Binding-site contacts:
Ligand atom O5 contacts residue SER346 of chain 1.A at 3.6 Å.
Ligand atom C8 contacts residue GLY344 of chain 1.A at 4.3 Å.
Ligand atom C1 contacts residue ASN349 of chain 1.A at 1.4 Å.
Ligand atom C8 contacts residue PHE345 of chain 1.A at 3.8 Å (hydrophobic).
Ligand atom C4 contacts residue ASN349 of chain 1.A at 4.2 Å.
Ligand atom C1 contacts residue SER346 of chain 1.A at 4.5 Å.
Ligand atom C6 contacts residue SER346 of chain 1.A at 3.6 Å.
Ligand atom C5 contacts residue SER346 of chain 1.A at 4.2 Å.
Ligand atom C8 contacts residue ASN349 of chain 1.A at 3.8 Å.
Ligand atom O7 contacts residue ASN349 of chain 1.A at 3.8 Å.
Ligand atom O7 contacts residue PHE345 of chain 1.A at 4.2 Å.
Ligand atom C7 contacts residue ASN349 of chain 1.A at 3.4 Å.
Ligand atom C7 contacts residue PHE345 of chain 1.A at 4.5 Å (hydrophobic).
Ligand atom C6 contacts residue ASN349 of chain 1.A at 4.0 Å.
Ligand atom C5 contacts residue SER346 of chain 1.A at 3.9 Å.
Ligand atom C8 contacts residue ALA342 of chain 1.A at 4.2 Å (hydrophobic).
Ligand atom C6 contacts residue SER346 of chain 1.A at 3.6 Å.
Ligand atom C5 contacts residue ASN349 of chain 1.A at 4.2 Å.
Ligand atom O7 contacts residue GLY344 of chain 1.A at 2.9 Å (h-bond).
Ligand atom O5 contacts residue ASN349 of chain 1.A at 2.2 Å (h-bond).
Ligand atom C3 contacts residue ASN349 of chain 1.A at 3.9 Å.
Ligand atom C2 contacts residue ASN349 of chain 1.A at 2.7 Å.
Ligand atom O6 contacts residue SER346 of chain 1.A at 4.3 Å.
Ligand atom N2 contacts residue ASN349 of chain 1.A at 3.1 Å (h-bond).
Ligand atom C6 contacts residue ASP348 of chain 1.A at 3.6 Å.
Ligand atom C5 contacts residue ASN349 of chain 1.A at 3.5 Å.
Ligand atom O5 contacts residue SER346 of chain 1.A at 3.7 Å.
Ligand atom C5 contacts residue PHE345 of chain 1.A at 4.3 Å (hydrophobic).
Ligand atom O7 contacts residue PRO343 of chain 1.A at 4.0 Å.
Ligand atom C7 contacts residue GLY344 of chain 1.A at 4.0 Å.
Ligand atom C6 contacts residue PHE345 of chain 1.A at 4.0 Å (hydrophobic).

Sequence of chain 1.A:
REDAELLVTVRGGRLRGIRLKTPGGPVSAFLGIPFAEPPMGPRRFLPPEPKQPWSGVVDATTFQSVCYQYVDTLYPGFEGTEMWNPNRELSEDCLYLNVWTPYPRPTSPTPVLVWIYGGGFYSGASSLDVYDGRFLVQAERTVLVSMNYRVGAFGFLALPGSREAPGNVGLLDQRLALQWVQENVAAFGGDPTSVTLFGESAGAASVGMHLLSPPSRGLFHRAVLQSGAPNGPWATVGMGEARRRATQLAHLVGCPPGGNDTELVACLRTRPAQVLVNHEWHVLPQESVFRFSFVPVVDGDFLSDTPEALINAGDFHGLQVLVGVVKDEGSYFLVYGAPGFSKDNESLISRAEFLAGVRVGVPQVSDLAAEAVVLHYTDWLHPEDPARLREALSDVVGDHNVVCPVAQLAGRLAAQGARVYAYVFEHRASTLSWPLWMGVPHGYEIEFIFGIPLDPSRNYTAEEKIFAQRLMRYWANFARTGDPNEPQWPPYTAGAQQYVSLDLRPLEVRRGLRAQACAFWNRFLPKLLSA

The small molecule below binds the protein below.
Small molecule (SMILES): CC(=O)N[C@H]1[C@H](O[C@H]2[C@H](O)[C@@H](NC(C)=O)CO[C@@H]2CO[C@@H]2O[C@@H](C)[C@@H](O)[C@@H](O)[C@@H]2O)O[C@H](CO)[C@@H](O)[C@@H]1O